The protein below binds the small molecule below.
Small molecule (SMILES): O=C(O)Cc1cc(=O)oc2c(O)c(O)ccc12

Sequence of chain 1.A:
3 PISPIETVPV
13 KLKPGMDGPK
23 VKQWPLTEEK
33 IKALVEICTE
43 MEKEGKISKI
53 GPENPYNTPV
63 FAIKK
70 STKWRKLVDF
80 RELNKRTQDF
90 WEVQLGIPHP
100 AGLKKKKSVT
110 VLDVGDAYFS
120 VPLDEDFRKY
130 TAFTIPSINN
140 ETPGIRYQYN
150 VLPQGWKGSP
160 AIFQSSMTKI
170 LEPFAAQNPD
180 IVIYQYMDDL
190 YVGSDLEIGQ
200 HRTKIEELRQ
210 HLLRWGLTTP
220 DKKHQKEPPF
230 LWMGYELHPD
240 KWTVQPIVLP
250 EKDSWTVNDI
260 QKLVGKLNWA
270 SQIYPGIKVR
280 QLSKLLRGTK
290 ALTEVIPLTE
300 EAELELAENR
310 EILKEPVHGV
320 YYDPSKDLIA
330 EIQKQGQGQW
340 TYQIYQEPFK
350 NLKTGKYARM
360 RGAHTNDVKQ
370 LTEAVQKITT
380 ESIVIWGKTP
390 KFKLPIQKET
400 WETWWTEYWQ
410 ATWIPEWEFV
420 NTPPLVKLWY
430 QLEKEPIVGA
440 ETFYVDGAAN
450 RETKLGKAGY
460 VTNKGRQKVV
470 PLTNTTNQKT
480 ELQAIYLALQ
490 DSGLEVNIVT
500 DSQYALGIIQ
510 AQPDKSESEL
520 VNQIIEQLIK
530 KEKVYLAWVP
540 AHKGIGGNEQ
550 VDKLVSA

Binding-site contacts:
Ligand atom O4 contacts residue MN1 of chain 1.F at 3.9 Å.
Ligand atom C5 contacts residue ALA540 of chain 1.A at 4.2 Å (hydrophobic).
Ligand atom O1 contacts residue GLU480 of chain 1.A at 3.5 Å (salt-bridge).
Ligand atom O3 contacts residue ASP500 of chain 1.A at 3.7 Å.
Ligand atom C2 contacts residue MN1 of chain 1.F at 3.1 Å.
Ligand atom C3 contacts residue GLU480 of chain 1.A at 4.3 Å.
Ligand atom C4 contacts residue ALA540 of chain 1.A at 4.2 Å (hydrophobic).
Ligand atom C6 contacts residue ALA540 of chain 1.A at 4.2 Å (hydrophobic).
Ligand atom O6 contacts residue ALA540 of chain 1.A at 4.1 Å.
Ligand atom C3 contacts residue MN1 of chain 1.F at 3.0 Å.
Ligand atom O4 contacts residue GLU480 of chain 1.A at 3.5 Å (salt-bridge).
Ligand atom C7 contacts residue MN1 of chain 1.F at 3.6 Å.
Ligand atom O2 contacts residue ASP551 of chain 1.A at 2.7 Å (salt-bridge).
Ligand atom O1 contacts residue ASP551 of chain 1.A at 4.1 Å.
Ligand atom O2 contacts residue HIS541 of chain 1.A at 3.0 Å.
Ligand atom C4 contacts residue MN1 of chain 1.E at 2.9 Å.
Ligand atom O1 contacts residue ASP500 of chain 1.A at 3.0 Å (salt-bridge).
Ligand atom C5 contacts residue HIS541 of chain 1.A at 3.5 Å.
Ligand atom O1 contacts residue ASP445 of chain 1.A at 3.0 Å (salt-bridge).
Ligand atom C2 contacts residue GLU480 of chain 1.A at 4.1 Å.
Ligand atom O3 contacts residue GLU480 of chain 1.A at 3.1 Å (salt-bridge).
Ligand atom O4 contacts residue ASP500 of chain 1.A at 3.5 Å (salt-bridge).
Ligand atom O3 contacts residue MN1 of chain 1.F at 2.5 Å.
Ligand atom C7 contacts residue SER501 of chain 1.A at 4.3 Å.
Ligand atom C4 contacts residue HIS541 of chain 1.A at 3.6 Å.
Ligand atom O4 contacts residue SER501 of chain 1.A at 3.0 Å.
Ligand atom O1 contacts residue MN1 of chain 1.E at 2.0 Å.
Ligand atom C2 contacts residue ALA540 of chain 1.A at 4.0 Å (hydrophobic).
Ligand atom O1 contacts residue MN1 of chain 1.F at 2.1 Å.
Ligand atom C3 contacts residue ASP500 of chain 1.A at 3.6 Å.
Ligand atom C7 contacts residue GLU480 of chain 1.A at 3.7 Å.
Ligand atom O2 contacts residue MN1 of chain 1.E at 2.3 Å.
Ligand atom C3 contacts residue MN1 of chain 1.E at 2.8 Å.
Ligand atom C2 contacts residue ASP500 of chain 1.A at 4.0 Å.
Ligand atom C4 contacts residue ASP551 of chain 1.A at 4.0 Å.
Ligand atom C2 contacts residue MN1 of chain 1.E at 4.1 Å.
Ligand atom C3 contacts residue ALA540 of chain 1.A at 4.0 Å (hydrophobic).
Ligand atom C7 contacts residue ASP500 of chain 1.A at 3.9 Å.
Ligand atom O1 contacts residue GLY446 of chain 1.A at 3.9 Å.
Ligand atom C1 contacts residue ALA540 of chain 1.A at 4.1 Å (hydrophobic).